The protein below binds the small molecule below.
Small molecule (SMILES): CO[P](=O)(O)O[C@H]1[C@@H](O)[C@H](n2ccc(=O)[nH]c2=O)O[C@@H]1COP(=O)(O)O

Sequence of chain 3.A:
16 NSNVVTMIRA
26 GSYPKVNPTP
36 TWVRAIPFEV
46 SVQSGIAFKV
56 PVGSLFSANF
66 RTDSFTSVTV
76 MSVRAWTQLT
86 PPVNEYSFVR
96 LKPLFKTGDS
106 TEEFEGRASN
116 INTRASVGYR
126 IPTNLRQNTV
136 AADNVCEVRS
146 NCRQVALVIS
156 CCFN

Binding-site contacts:
Ligand atom C5' contacts residue MET76 of chain 3.A at 4.3 Å (hydrophobic).
Ligand atom OP2 contacts residue SER77 of chain 3.A at 4.1 Å.
Ligand atom N1 contacts residue ARG125 of chain 3.A at 3.7 Å.
Ligand atom C5' contacts residue SER77 of chain 3.A at 4.4 Å.
Ligand atom OP1 contacts residue ARG131 of chain 3.A at 3.4 Å (salt-bridge).
Ligand atom N3 contacts residue ARG125 of chain 3.A at 3.6 Å (salt-bridge).
Ligand atom OP2 contacts residue ARG131 of chain 3.A at 3.7 Å.
Ligand atom C2 contacts residue ARG125 of chain 3.A at 3.8 Å.
Ligand atom P contacts residue ARG131 of chain 3.A at 3.5 Å.
Ligand atom C5' contacts residue ARG131 of chain 3.A at 3.2 Å.
Ligand atom C4 contacts residue ARG125 of chain 3.A at 3.5 Å.
Ligand atom C1' contacts residue ARG125 of chain 3.A at 4.2 Å.
Ligand atom O5' contacts residue ARG131 of chain 3.A at 2.6 Å (salt-bridge).
Ligand atom C6 contacts residue ARG125 of chain 3.A at 3.5 Å.
Ligand atom C2' contacts residue ARG125 of chain 3.A at 3.6 Å.
Ligand atom C4' contacts residue ARG125 of chain 3.A at 4.4 Å.
Ligand atom P contacts residue ARG125 of chain 3.A at 3.7 Å.
Ligand atom O2 contacts residue ARG125 of chain 3.A at 3.9 Å.
Ligand atom OP3 contacts residue ARG125 of chain 3.A at 2.8 Å.
Ligand atom C5' contacts residue ARG125 of chain 3.A at 4.1 Å.
Ligand atom O4 contacts residue ARG125 of chain 3.A at 3.8 Å.
Ligand atom O5' contacts residue ARG125 of chain 3.A at 3.0 Å (salt-bridge).
Ligand atom C5 contacts residue ARG125 of chain 3.A at 3.5 Å.
Ligand atom OP1 contacts residue ARG125 of chain 3.A at 2.9 Å (salt-bridge).
Ligand atom C3' contacts residue ARG125 of chain 3.A at 3.3 Å.
Ligand atom O3' contacts residue ARG125 of chain 3.A at 4.0 Å.